The small molecule below binds the protein below.
Small molecule (SMILES): CCc1nc(N)nc(N)c1C#CCc1cc(-c2ccc(C(=O)O)cc2)ccc1OC

Sequence of chain 1.B:
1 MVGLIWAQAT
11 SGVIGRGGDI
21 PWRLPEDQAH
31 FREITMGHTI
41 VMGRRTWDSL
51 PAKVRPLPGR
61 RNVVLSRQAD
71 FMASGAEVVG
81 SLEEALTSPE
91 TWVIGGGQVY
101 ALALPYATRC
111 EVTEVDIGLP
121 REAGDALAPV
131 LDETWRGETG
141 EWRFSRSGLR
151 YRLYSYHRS

Binding-site contacts:
Ligand atom OAP contacts residue ILE20 of chain 1.B at 3.6 Å.
Ligand atom C2 contacts residue ASP27 of chain 1.B at 3.6 Å.
Ligand atom CAQ contacts residue SER49 of chain 1.B at 3.1 Å.
Ligand atom C4 contacts residue PHE31 of chain 1.B at 3.4 Å (hydrophobic).
Ligand atom CAW contacts residue PRO51 of chain 1.B at 3.4 Å (hydrophobic).
Ligand atom OBD contacts residue ARG32 of chain 1.B at 2.6 Å (salt-bridge).
Ligand atom C5 contacts residue NDP1 of chain 1.G at 3.6 Å.
Ligand atom OBD contacts residue GLN28 of chain 1.B at 2.2 Å (h-bond).
Ligand atom N1 contacts residue ASP27 of chain 1.B at 2.7 Å (salt-bridge).
Ligand atom C5 contacts residue PHE31 of chain 1.B at 3.7 Å (hydrophobic).
Ligand atom CAA contacts residue ASP27 of chain 1.B at 3.5 Å.
Ligand atom CAZ contacts residue ARG32 of chain 1.B at 3.0 Å.
Ligand atom CAB contacts residue ASP27 of chain 1.B at 3.4 Å.
Ligand atom NAI contacts residue NDP1 of chain 1.G at 3.7 Å.
Ligand atom NAI contacts residue ILE94 of chain 1.B at 3.7 Å.
Ligand atom N3 contacts residue PHE31 of chain 1.B at 3.5 Å.
Ligand atom C4 contacts residue ILE5 of chain 1.B at 3.5 Å (hydrophobic).
Ligand atom CAS contacts residue PRO51 of chain 1.B at 3.7 Å (hydrophobic).
Ligand atom CAY contacts residue GLN28 of chain 1.B at 3.3 Å.
Ligand atom NAI contacts residue ILE5 of chain 1.B at 2.9 Å (h-bond).
Ligand atom C4 contacts residue NDP1 of chain 1.G at 3.5 Å.
Ligand atom NAI contacts residue PHE31 of chain 1.B at 3.6 Å.
Ligand atom CAQ contacts residue NDP1 of chain 1.G at 3.0 Å.
Ligand atom CAM contacts residue NDP1 of chain 1.G at 3.5 Å.
Ligand atom CAQ contacts residue ILE20 of chain 1.B at 3.5 Å (hydrophobic).
Ligand atom CAY contacts residue ARG32 of chain 1.B at 3.4 Å.
Ligand atom C6 contacts residue ASP27 of chain 1.B at 3.5 Å.
Ligand atom CAZ contacts residue GLN28 of chain 1.B at 3.3 Å.
Ligand atom N3 contacts residue TRP6 of chain 1.B at 3.3 Å.
Ligand atom CBB contacts residue ARG32 of chain 1.B at 3.1 Å.
Ligand atom NAF contacts residue ASP27 of chain 1.B at 2.8 Å (salt-bridge).
Ligand atom CAK contacts residue NDP1 of chain 1.G at 3.3 Å.
Ligand atom N3 contacts residue ILE5 of chain 1.B at 3.4 Å (h-bond).
Ligand atom NAI contacts residue GLY95 of chain 1.B at 3.3 Å (h-bond).
Ligand atom OAP contacts residue SER49 of chain 1.B at 3.3 Å (h-bond).
Ligand atom OAP contacts residue NDP1 of chain 1.G at 3.6 Å (h-bond).
Ligand atom CAL contacts residue NDP1 of chain 1.G at 3.3 Å.
Ligand atom NAI contacts residue TYR100 of chain 1.B at 3.2 Å (h-bond).
Ligand atom CBB contacts residue GLN28 of chain 1.B at 3.0 Å.
Ligand atom NAF contacts residue TRP6 of chain 1.B at 3.5 Å.